The small molecule below binds the protein below.
Small molecule (SMILES): O=C(O)c1ccc(-c2ccccc2)s1

Binding-site contacts:
Ligand atom C05 contacts residue PRO31 of chain 1.A at 3.8 Å (hydrophobic).
Ligand atom S08 contacts residue ARG33 of chain 1.A at 4.3 Å.
Ligand atom C06 contacts residue PHE30 of chain 1.A at 4.2 Å (hydrophobic).
Ligand atom C04 contacts residue PRO31 of chain 1.A at 4.0 Å (hydrophobic).
Ligand atom C06 contacts residue PRO31 of chain 1.A at 4.2 Å (hydrophobic).
Ligand atom O03 contacts residue PRO31 of chain 1.A at 4.5 Å.
Ligand atom C13 contacts residue ASP29 of chain 1.A at 3.6 Å.
Ligand atom C04 contacts residue ARG33 of chain 1.A at 4.2 Å.
Ligand atom C02 contacts residue ARG33 of chain 1.A at 3.6 Å.
Ligand atom C14 contacts residue ASP29 of chain 1.A at 3.4 Å.
Ligand atom C02 contacts residue PRO31 of chain 1.A at 4.0 Å (hydrophobic).
Ligand atom O01 contacts residue ARG33 of chain 1.A at 3.6 Å.
Ligand atom C06 contacts residue ASP29 of chain 1.A at 3.8 Å.
Ligand atom O03 contacts residue ARG33 of chain 1.A at 3.0 Å (salt-bridge).
Ligand atom O01 contacts residue PRO31 of chain 1.A at 3.9 Å.
Ligand atom C05 contacts residue PHE30 of chain 1.A at 4.4 Å (hydrophobic).

Sequence of chain 1.A:
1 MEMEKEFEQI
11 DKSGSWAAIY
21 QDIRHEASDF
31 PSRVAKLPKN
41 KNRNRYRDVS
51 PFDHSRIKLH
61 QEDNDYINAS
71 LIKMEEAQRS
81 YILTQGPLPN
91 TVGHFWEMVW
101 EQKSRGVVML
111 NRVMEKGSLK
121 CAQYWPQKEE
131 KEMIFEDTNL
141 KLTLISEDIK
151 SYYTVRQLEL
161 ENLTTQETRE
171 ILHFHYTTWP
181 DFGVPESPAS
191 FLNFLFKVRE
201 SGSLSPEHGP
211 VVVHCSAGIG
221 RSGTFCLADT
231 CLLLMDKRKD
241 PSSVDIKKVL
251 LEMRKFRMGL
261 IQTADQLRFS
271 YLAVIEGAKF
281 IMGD